Sequence of chain 1.B:
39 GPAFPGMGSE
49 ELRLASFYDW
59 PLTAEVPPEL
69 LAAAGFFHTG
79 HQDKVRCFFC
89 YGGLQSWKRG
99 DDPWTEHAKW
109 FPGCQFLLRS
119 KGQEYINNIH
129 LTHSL

Binding-site contacts:
Ligand atom NE1 contacts residue GLY91 of chain 1.B at 3.5 Å.
Ligand atom CA contacts residue ASP99 of chain 1.B at 3.6 Å.
Ligand atom NE1 contacts residue LEU92 of chain 1.B at 3.4 Å (h-bond).
Ligand atom CE3 contacts residue ARG84 of chain 1.B at 3.6 Å.
Ligand atom N contacts residue ASP99 of chain 1.B at 2.7 Å (salt-bridge).
Ligand atom OXT contacts residue ARG84 of chain 1.B at 3.6 Å (salt-bridge).
Ligand atom CB contacts residue GLN93 of chain 1.B at 3.5 Å.
Ligand atom CB contacts residue TRP95 of chain 1.B at 3.7 Å (hydrophobic).
Ligand atom CB contacts residue GLU104 of chain 1.B at 3.8 Å.
Ligand atom CA contacts residue SER94 of chain 1.B at 3.6 Å.
Ligand atom CE2 contacts residue LYS82 of chain 1.B at 3.6 Å.
Ligand atom CH2 contacts residue ARG84 of chain 1.B at 3.4 Å.
Ligand atom CZ3 contacts residue ARG84 of chain 1.B at 3.4 Å.
Ligand atom CZ2 contacts residue LYS82 of chain 1.B at 3.7 Å.
Ligand atom N contacts residue GLN93 of chain 1.B at 2.9 Å (h-bond).
Ligand atom CA contacts residue GLN93 of chain 1.B at 3.4 Å.
Ligand atom CD1 contacts residue GLY91 of chain 1.B at 3.3 Å.
Ligand atom O contacts residue TRP108 of chain 1.B at 3.1 Å (h-bond).
Ligand atom CB contacts residue GLN93 of chain 1.B at 3.6 Å.
Ligand atom CB contacts residue ASP99 of chain 1.B at 3.8 Å.
Ligand atom N contacts residue GLY91 of chain 1.B at 3.3 Å (h-bond).
Ligand atom CG2 contacts residue GLN93 of chain 1.B at 3.8 Å.
Ligand atom C contacts residue LEU92 of chain 1.B at 3.6 Å (hydrophobic).
Ligand atom C contacts residue GLY91 of chain 1.B at 3.7 Å.
Ligand atom O contacts residue GLN93 of chain 1.B at 2.9 Å (h-bond).
Ligand atom CD1 contacts residue LEU92 of chain 1.B at 3.3 Å (hydrophobic).
Ligand atom O contacts residue GLU104 of chain 1.B at 3.5 Å (salt-bridge).
Ligand atom N contacts residue LEU92 of chain 1.B at 3.7 Å.
Ligand atom NE1 contacts residue VAL83 of chain 1.B at 3.1 Å (h-bond).
Ligand atom N contacts residue GLU104 of chain 1.B at 3.0 Å (salt-bridge).
Ligand atom CE3 contacts residue LYS82 of chain 1.B at 3.7 Å.
Ligand atom CZ2 contacts residue THR77 of chain 1.B at 3.8 Å.
Ligand atom CA contacts residue GLU104 of chain 1.B at 3.8 Å.
Ligand atom CA contacts residue GLY91 of chain 1.B at 3.2 Å.
Ligand atom CD contacts residue TRP108 of chain 1.B at 3.5 Å (hydrophobic).
Ligand atom CG contacts residue TRP108 of chain 1.B at 3.8 Å (hydrophobic).
Ligand atom CZ2 contacts residue ARG84 of chain 1.B at 3.6 Å.
Ligand atom NE1 contacts residue LYS82 of chain 1.B at 3.6 Å.
Ligand atom O contacts residue LEU92 of chain 1.B at 3.3 Å.
Ligand atom C contacts residue GLN93 of chain 1.B at 3.6 Å.

This small molecule binds to this protein.
Small molecule (SMILES): CC(C)[C@H](NC(=O)[C@H](C)N)C(=O)N1CCC[C@H]1C(=O)N[C@@H](CC1=c2ccccc2=NC1)C(=O)O